Binding-site contacts:
Ligand atom O1P contacts residue LYS78 of chain 1.A at 2.8 Å (salt-bridge).
Ligand atom O5' contacts residue ARG35 of chain 1.A at 3.7 Å.
Ligand atom C5M contacts residue ARG35 of chain 1.A at 3.8 Å.
Ligand atom C5 contacts residue LEU83 of chain 1.A at 4.0 Å (hydrophobic).
Ligand atom C2 contacts residue TYR109 of chain 1.A at 3.9 Å (hydrophobic).
Ligand atom O3' contacts residue LYS78 of chain 1.A at 3.5 Å (salt-bridge).
Ligand atom C2 contacts residue ASP77 of chain 1.A at 4.0 Å.
Ligand atom C5' contacts residue TYR107 of chain 1.A at 3.6 Å (hydrophobic).
Ligand atom C4 contacts residue LEU83 of chain 1.A at 3.7 Å (hydrophobic).
Ligand atom C2' contacts residue TYR109 of chain 1.A at 3.5 Å (hydrophobic).
Ligand atom O6P contacts residue CA1 of chain 1.B at 3.0 Å.
Ligand atom O4 contacts residue TYR109 of chain 1.A at 3.8 Å.
Ligand atom P2 contacts residue ARG35 of chain 1.A at 3.6 Å.
Ligand atom N3 contacts residue TYR109 of chain 1.A at 3.4 Å.
Ligand atom O2 contacts residue TYR109 of chain 1.A at 4.0 Å.
Ligand atom P1 contacts residue LYS78 of chain 1.A at 3.7 Å.
Ligand atom C4' contacts residue ARG81 of chain 1.A at 3.9 Å.
Ligand atom N3 contacts residue LEU83 of chain 1.A at 3.9 Å.
Ligand atom P2 contacts residue ARG81 of chain 1.A at 3.9 Å.
Ligand atom O4 contacts residue LEU83 of chain 1.A at 3.7 Å.
Ligand atom O4P contacts residue ARG35 of chain 1.A at 2.9 Å (salt-bridge).
Ligand atom P2 contacts residue CA1 of chain 1.B at 3.8 Å.
Ligand atom O2 contacts residue ASP77 of chain 1.A at 3.9 Å.
Ligand atom O4P contacts residue CA1 of chain 1.B at 4.0 Å.
Ligand atom C5 contacts residue TYR107 of chain 1.A at 4.0 Å (hydrophobic).
Ligand atom C5' contacts residue ARG81 of chain 1.A at 4.0 Å.
Ligand atom C2' contacts residue TYR107 of chain 1.A at 3.9 Å (hydrophobic).
Ligand atom O6P contacts residue ASP40 of chain 1.A at 3.4 Å (salt-bridge).
Ligand atom O1P contacts residue TYR79 of chain 1.A at 3.5 Å (h-bond).
Ligand atom O4 contacts residue LEU37 of chain 1.A at 3.8 Å.
Ligand atom O4' contacts residue ARG81 of chain 1.A at 3.0 Å (salt-bridge).
Ligand atom O2P contacts residue TYR79 of chain 1.A at 2.5 Å (h-bond).
Ligand atom C4 contacts residue TYR109 of chain 1.A at 3.6 Å (hydrophobic).
Ligand atom O6P contacts residue ARG35 of chain 1.A at 2.8 Å (salt-bridge).
Ligand atom C3' contacts residue TYR107 of chain 1.A at 4.0 Å (hydrophobic).
Ligand atom P1 contacts residue TYR79 of chain 1.A at 3.5 Å.
Ligand atom O4P contacts residue ARG81 of chain 1.A at 2.7 Å (salt-bridge).
Ligand atom C5M contacts residue LEU36 of chain 1.A at 4.0 Å (hydrophobic).
Ligand atom C5M contacts residue TYR107 of chain 1.A at 3.7 Å (hydrophobic).
Ligand atom O5' contacts residue ARG81 of chain 1.A at 3.0 Å (salt-bridge).

A protein and the small-molecule ligand that binds it are described below.
Small molecule (SMILES): Cc1cn([C@H]2C[C@H](OP(=O)(O)O)[C@@H](COP(=O)(O)O)O2)c(=O)[nH]c1=O

Sequence of chain 1.A:
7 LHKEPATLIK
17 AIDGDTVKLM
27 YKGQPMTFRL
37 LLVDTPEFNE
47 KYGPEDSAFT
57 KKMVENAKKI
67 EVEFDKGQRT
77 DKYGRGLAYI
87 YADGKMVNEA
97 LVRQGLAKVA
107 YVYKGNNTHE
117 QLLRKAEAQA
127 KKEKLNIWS